Sequence of chain 7.D:
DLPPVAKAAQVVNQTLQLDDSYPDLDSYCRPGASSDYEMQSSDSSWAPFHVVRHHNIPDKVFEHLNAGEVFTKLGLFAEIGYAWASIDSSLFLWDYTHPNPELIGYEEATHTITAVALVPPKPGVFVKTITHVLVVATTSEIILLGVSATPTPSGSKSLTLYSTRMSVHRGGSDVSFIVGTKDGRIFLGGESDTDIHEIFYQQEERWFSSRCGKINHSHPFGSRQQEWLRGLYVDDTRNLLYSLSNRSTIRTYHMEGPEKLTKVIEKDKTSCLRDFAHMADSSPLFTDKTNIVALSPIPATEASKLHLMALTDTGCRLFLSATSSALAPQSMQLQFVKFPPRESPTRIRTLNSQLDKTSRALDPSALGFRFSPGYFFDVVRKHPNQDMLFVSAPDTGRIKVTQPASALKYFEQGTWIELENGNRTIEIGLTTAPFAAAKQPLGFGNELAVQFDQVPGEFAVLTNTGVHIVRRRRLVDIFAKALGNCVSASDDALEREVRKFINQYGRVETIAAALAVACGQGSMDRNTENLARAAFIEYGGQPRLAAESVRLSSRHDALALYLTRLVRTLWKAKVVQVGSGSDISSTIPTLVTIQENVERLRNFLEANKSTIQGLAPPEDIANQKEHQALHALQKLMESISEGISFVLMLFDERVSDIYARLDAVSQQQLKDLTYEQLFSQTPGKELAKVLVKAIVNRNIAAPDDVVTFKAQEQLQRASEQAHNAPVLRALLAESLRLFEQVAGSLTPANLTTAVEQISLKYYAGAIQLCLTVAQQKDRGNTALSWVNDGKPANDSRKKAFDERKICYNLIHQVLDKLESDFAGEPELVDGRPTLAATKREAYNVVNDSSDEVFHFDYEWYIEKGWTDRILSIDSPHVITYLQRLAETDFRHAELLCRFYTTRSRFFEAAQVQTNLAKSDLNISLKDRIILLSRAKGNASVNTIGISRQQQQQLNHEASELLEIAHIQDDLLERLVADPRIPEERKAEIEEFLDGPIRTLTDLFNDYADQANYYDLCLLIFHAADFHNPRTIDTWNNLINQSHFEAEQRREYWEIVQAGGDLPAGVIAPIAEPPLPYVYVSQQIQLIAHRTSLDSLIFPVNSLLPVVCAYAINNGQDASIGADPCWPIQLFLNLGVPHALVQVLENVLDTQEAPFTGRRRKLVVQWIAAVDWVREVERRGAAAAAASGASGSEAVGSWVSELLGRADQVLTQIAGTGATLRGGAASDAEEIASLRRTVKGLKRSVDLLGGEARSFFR

Sequence of chain 7.P:
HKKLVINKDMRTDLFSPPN

Binding-site contacts:
Ligand atom CG contacts residue CYS1079 of chain 7.D at 2.2 Å (hydrophobic).
Ligand atom CB contacts residue LYS8 of chain 7.P at 2.2 Å.
Ligand atom C contacts residue LYS8 of chain 7.P at 2.9 Å.
Ligand atom CE contacts residue ASN1074 of chain 7.D at 1.9 Å.
Ligand atom NH1 contacts residue CYS1079 of chain 7.D at 2.3 Å (h-bond).
Ligand atom CD contacts residue PHE1083 of chain 7.D at 2.5 Å (hydrophobic).
Ligand atom NH2 contacts residue PHE1083 of chain 7.D at 0.8 Å.
Ligand atom O contacts residue VAL127 of chain 7.F at 2.5 Å (h-bond).
Ligand atom C contacts residue ASP1071 of chain 7.D at 2.3 Å.
Ligand atom CB contacts residue ARG11 of chain 7.P at 1.1 Å.
Ligand atom CD contacts residue TYR1076 of chain 7.D at 2.5 Å (hydrophobic).
Ligand atom CA contacts residue LYS8 of chain 7.P at 2.5 Å.
Ligand atom CB contacts residue ASP1071 of chain 7.D at 2.7 Å.
Ligand atom CZ contacts residue PHE1083 of chain 7.D at 0.9 Å (hydrophobic).
Ligand atom N contacts residue ASP1071 of chain 7.D at 1.7 Å.
Ligand atom CA contacts residue ASP1071 of chain 7.D at 2.1 Å.
Ligand atom CD contacts residue PHE1066 of chain 7.D at 1.0 Å (hydrophobic).
Ligand atom CD contacts residue ASN1074 of chain 7.D at 2.5 Å.
Ligand atom C contacts residue ASP1071 of chain 7.D at 0.9 Å.
Ligand atom NE contacts residue PHE1066 of chain 7.D at 2.2 Å.
Ligand atom NH1 contacts residue PHE1083 of chain 7.D at 1.2 Å.
Ligand atom CG contacts residue PHE1066 of chain 7.D at 1.9 Å (hydrophobic).
Ligand atom CG contacts residue ASN1074 of chain 7.D at 1.5 Å.
Ligand atom O contacts residue ASP1071 of chain 7.D at 2.6 Å (salt-bridge).
Ligand atom CG contacts residue TYR1076 of chain 7.D at 2.9 Å (hydrophobic).
Ligand atom CB contacts residue ASN1074 of chain 7.D at 2.8 Å.
Ligand atom N contacts residue ASP1071 of chain 7.D at 1.4 Å (salt-bridge).
Ligand atom O contacts residue ASP1071 of chain 7.D at 0.9 Å.
Ligand atom N contacts residue ASP1071 of chain 7.D at 2.7 Å (salt-bridge).
Ligand atom CA contacts residue CYS1079 of chain 7.D at 2.9 Å (hydrophobic).
Ligand atom N contacts residue LYS8 of chain 7.P at 2.1 Å (salt-bridge).
Ligand atom NE contacts residue PHE1083 of chain 7.D at 1.8 Å.
Ligand atom CB contacts residue PHE1066 of chain 7.D at 2.4 Å (hydrophobic).
Ligand atom N contacts residue GLY105 of chain 7.F at 2.8 Å (h-bond).
Ligand atom CA contacts residue ASP1071 of chain 7.D at 2.1 Å.
Ligand atom CA contacts residue ARG11 of chain 7.P at 2.4 Å.
Ligand atom O contacts residue LYS8 of chain 7.P at 2.2 Å.
Ligand atom N contacts residue CYS1079 of chain 7.D at 2.6 Å (h-bond).
Ligand atom N contacts residue ALA1070 of chain 7.D at 2.1 Å.
Ligand atom NZ contacts residue ASN1074 of chain 7.D at 1.1 Å (h-bond).

The small molecule below binds the protein below.
Small molecule (SMILES): CSCC[C@H](NC(=O)[C@@H]1CCCN1C(=O)[C@H](CC(C)C)NC(=O)[C@H](CC(C)C)NC(=O)[C@H](CCCCN)NC(=O)[C@H](C)NC(=O)[C@H](CCCCN)NC(=O)[C@@H](N)CCCN=C(N)N)C(=O)N[C@@H](CCC(=O)O)C(=O)N[C@@H](CCC(=O)O)C(=O)N[C@@H](C)C(=O)N[C@@H](CC(C)C)C(=O)N[C@@H](CC(C)C)C(=O)N1CCC[C@H]1C=O

Sequence of chain 7.F:
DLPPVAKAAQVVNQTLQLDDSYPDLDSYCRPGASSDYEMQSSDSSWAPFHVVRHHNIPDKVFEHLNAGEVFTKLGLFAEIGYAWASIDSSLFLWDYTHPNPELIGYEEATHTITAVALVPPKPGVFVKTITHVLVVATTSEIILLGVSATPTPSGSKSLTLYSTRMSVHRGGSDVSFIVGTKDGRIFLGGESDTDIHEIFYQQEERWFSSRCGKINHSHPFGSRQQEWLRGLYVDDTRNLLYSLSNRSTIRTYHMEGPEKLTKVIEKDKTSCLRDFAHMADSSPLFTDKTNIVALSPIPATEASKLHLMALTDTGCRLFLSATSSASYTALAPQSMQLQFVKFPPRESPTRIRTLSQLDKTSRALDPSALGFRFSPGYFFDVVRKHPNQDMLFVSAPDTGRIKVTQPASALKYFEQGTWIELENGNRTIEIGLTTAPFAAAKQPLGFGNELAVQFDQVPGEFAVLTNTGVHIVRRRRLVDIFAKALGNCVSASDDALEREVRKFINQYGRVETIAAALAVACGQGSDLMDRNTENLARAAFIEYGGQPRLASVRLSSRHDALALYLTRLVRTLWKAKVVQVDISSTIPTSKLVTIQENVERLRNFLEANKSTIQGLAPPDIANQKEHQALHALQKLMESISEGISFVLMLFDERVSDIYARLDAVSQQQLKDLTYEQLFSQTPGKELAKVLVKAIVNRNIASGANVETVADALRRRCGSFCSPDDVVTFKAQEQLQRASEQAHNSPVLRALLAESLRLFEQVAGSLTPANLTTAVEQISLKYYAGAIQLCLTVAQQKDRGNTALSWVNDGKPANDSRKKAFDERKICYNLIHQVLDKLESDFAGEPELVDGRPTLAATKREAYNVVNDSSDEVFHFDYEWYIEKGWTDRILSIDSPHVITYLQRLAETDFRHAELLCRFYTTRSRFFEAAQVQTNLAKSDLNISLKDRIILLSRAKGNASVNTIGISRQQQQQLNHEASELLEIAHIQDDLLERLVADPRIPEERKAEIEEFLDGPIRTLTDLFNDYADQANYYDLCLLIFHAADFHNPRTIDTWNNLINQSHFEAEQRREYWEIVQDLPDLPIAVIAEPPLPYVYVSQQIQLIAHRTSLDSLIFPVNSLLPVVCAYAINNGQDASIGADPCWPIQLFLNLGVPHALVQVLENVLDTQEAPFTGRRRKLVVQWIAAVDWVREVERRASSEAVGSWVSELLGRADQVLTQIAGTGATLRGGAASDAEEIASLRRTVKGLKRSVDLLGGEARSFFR